A protein and the small-molecule ligand that binds it are described below.
Small molecule (SMILES): CC(=O)N[C@H]1[C@H](O[C@H]2[C@H](O)[C@@H](NC(C)=O)CO[C@@H]2CO)O[C@H](CO)[C@@H](O)[C@@H]1O

Sequence of chain 2.A:
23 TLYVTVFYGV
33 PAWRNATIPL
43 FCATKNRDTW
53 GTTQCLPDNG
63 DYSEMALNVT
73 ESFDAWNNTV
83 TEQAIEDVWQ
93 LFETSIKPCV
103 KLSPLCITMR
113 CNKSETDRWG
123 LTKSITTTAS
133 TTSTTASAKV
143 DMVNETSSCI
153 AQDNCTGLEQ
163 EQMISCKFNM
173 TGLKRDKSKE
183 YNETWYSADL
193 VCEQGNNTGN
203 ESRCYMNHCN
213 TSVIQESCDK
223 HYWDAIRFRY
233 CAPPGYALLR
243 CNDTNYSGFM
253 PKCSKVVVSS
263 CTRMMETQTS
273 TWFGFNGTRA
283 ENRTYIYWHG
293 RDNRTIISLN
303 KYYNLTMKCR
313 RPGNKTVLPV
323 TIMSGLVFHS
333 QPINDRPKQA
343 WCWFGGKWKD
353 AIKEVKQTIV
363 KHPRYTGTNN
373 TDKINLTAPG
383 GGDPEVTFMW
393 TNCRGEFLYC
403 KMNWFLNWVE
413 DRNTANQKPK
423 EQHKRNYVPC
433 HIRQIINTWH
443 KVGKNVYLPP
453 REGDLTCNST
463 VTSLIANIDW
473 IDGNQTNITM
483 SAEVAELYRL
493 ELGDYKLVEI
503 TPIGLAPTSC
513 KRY

Binding-site contacts:
Ligand atom C7 contacts residue ASN316 of chain 2.A at 3.3 Å.
Ligand atom O5 contacts residue ASN316 of chain 2.A at 2.5 Å (h-bond).
Ligand atom C3 contacts residue ASN316 of chain 2.A at 3.9 Å.
Ligand atom C8 contacts residue ASN316 of chain 2.A at 3.8 Å.
Ligand atom C1 contacts residue ASN316 of chain 2.A at 1.5 Å.
Ligand atom C5 contacts residue ASN316 of chain 2.A at 3.8 Å.
Ligand atom C4 contacts residue ASN316 of chain 2.A at 4.4 Å.
Ligand atom C2 contacts residue ASN316 of chain 2.A at 2.5 Å.
Ligand atom O7 contacts residue ASN316 of chain 2.A at 3.3 Å (h-bond).
Ligand atom C8 contacts residue ASP456 of chain 2.A at 3.2 Å.
Ligand atom N2 contacts residue ASN316 of chain 2.A at 3.0 Å (h-bond).